Binding-site contacts:
Ligand atom CAS contacts residue ALA101 of chain 1.D at 3.2 Å (hydrophobic).
Ligand atom CAH contacts residue ALA177 of chain 1.D at 3.8 Å (hydrophobic).
Ligand atom OAG contacts residue ALA177 of chain 1.D at 3.5 Å.
Ligand atom O contacts residue ALA177 of chain 1.D at 3.3 Å.
Ligand atom O contacts residue ASP178 of chain 1.D at 3.4 Å (salt-bridge).
Ligand atom OBH contacts residue GLY22 of chain 1.D at 3.0 Å (h-bond).
Ligand atom CBG contacts residue LYS51 of chain 1.D at 3.8 Å.
Ligand atom NAO contacts residue LEU21 of chain 1.D at 3.7 Å.
Ligand atom CAN contacts residue GLU99 of chain 1.D at 3.8 Å.
Ligand atom OAG contacts residue ILE82 of chain 1.D at 3.4 Å.
Ligand atom CAC contacts residue VAL98 of chain 1.D at 3.7 Å (hydrophobic).
Ligand atom CAP contacts residue LEU21 of chain 1.D at 3.6 Å (hydrophobic).
Ligand atom NAO contacts residue ALA101 of chain 1.D at 3.3 Å (h-bond).
Ligand atom CAP contacts residue ALA101 of chain 1.D at 3.6 Å (hydrophobic).
Ligand atom OAI contacts residue VAL98 of chain 1.D at 3.7 Å.
Ligand atom CAN contacts residue ALA49 of chain 1.D at 3.6 Å (hydrophobic).
Ligand atom OAG contacts residue ASP178 of chain 1.D at 3.4 Å (salt-bridge).
Ligand atom CAF contacts residue ILE82 of chain 1.D at 3.6 Å (hydrophobic).
Ligand atom CAN contacts residue ALA101 of chain 1.D at 3.7 Å (hydrophobic).
Ligand atom CAY contacts residue ARG164 of chain 1.D at 3.4 Å.
Ligand atom CAK contacts residue LEU167 of chain 1.D at 3.8 Å (hydrophobic).
Ligand atom NAR contacts residue VAL29 of chain 1.D at 3.8 Å.
Ligand atom NAO contacts residue TYR100 of chain 1.D at 3.7 Å.
Ligand atom CAA contacts residue GLU68 of chain 1.D at 3.5 Å.
Ligand atom CAE contacts residue ALA177 of chain 1.D at 3.8 Å (hydrophobic).
Ligand atom CAJ contacts residue LYS51 of chain 1.D at 3.7 Å.
Ligand atom CAH contacts residue PHE179 of chain 1.D at 3.3 Å (hydrophobic).
Ligand atom CAH contacts residue ASP178 of chain 1.D at 3.1 Å.
Ligand atom OBI contacts residue LEU21 of chain 1.D at 3.6 Å.
Ligand atom CAH contacts residue GLU68 of chain 1.D at 3.4 Å.
Ligand atom OBH contacts residue LEU21 of chain 1.D at 3.2 Å.
Ligand atom CAL contacts residue LEU167 of chain 1.D at 3.7 Å (hydrophobic).
Ligand atom CAB contacts residue VAL98 of chain 1.D at 3.9 Å (hydrophobic).
Ligand atom CAE contacts residue ILE82 of chain 1.D at 3.8 Å (hydrophobic).
Ligand atom CAL contacts residue VAL98 of chain 1.D at 3.8 Å (hydrophobic).
Ligand atom CAJ contacts residue GLU68 of chain 1.D at 3.4 Å.
Ligand atom CAM contacts residue LEU167 of chain 1.D at 3.6 Å (hydrophobic).
Ligand atom CAT contacts residue LEU21 of chain 1.D at 3.8 Å (hydrophobic).
Ligand atom NAR contacts residue LEU167 of chain 1.D at 3.8 Å.
Ligand atom OAI contacts residue LYS51 of chain 1.D at 3.3 Å.

Sequence of chain 1.D:
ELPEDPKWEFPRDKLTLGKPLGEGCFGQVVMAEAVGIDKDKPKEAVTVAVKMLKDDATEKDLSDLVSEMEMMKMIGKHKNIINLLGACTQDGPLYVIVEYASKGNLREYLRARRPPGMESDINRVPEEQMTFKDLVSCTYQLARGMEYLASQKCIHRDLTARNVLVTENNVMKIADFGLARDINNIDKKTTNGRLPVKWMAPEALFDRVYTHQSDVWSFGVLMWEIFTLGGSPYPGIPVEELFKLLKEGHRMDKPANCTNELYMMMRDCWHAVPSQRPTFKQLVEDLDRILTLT

A protein and the small-molecule ligand that binds it are described below.
Small molecule (SMILES): CCOC(=O)Cn1cnc(S(=O)(=O)n2ccc3ncc(CCc4cc(OC)cc(OC)c4)nc32)c1